The protein below binds the small molecule below.
Small molecule (SMILES): CC(=O)N[C@H]1[C@H]([C@H](O)[C@H](O)CO)O[C@@](O[C@H]2[C@@H](O)[C@@H](CO)O[C@@H](O[C@H]3[C@H](O)[C@@H](O)[C@H](O)O[C@@H]3CO)[C@@H]2O)(C(=O)O)C[C@@H]1O

Binding-site contacts:
Ligand atom C10 contacts residue TYR72 of chain 34.F at 4.1 Å (hydrophobic).
Ligand atom C11 contacts residue ASP85 of chain 33.F at 3.7 Å.
Ligand atom C7 contacts residue TYR72 of chain 34.F at 4.2 Å (hydrophobic).
Ligand atom O8 contacts residue ARG77 of chain 34.F at 3.9 Å.
Ligand atom O4 contacts residue ILE79 of chain 34.F at 3.5 Å (h-bond).
Ligand atom C3 contacts residue VAL296 of chain 34.F at 3.5 Å (hydrophobic).
Ligand atom C3 contacts residue GLY78 of chain 34.F at 4.2 Å.
Ligand atom C1 contacts residue ARG77 of chain 34.F at 3.5 Å.
Ligand atom O3 contacts residue ASN80 of chain 34.F at 4.0 Å.
Ligand atom C3 contacts residue GLY78 of chain 34.F at 4.0 Å.
Ligand atom O1A contacts residue GLY78 of chain 34.F at 3.7 Å.
Ligand atom O6 contacts residue ASN93 of chain 34.F at 2.9 Å (h-bond).
Ligand atom C2 contacts residue GLY78 of chain 34.F at 4.2 Å.
Ligand atom O1A contacts residue ARG77 of chain 34.F at 3.0 Å (salt-bridge).
Ligand atom O1B contacts residue ARG77 of chain 34.F at 2.9 Å (salt-bridge).
Ligand atom C3 contacts residue HIS298 of chain 34.F at 4.1 Å.
Ligand atom O4 contacts residue HIS298 of chain 34.F at 3.1 Å (h-bond).
Ligand atom C3 contacts residue ARG77 of chain 34.F at 3.9 Å.
Ligand atom O4 contacts residue TYR72 of chain 34.F at 4.3 Å.
Ligand atom O10 contacts residue THR291 of chain 34.F at 3.7 Å.
Ligand atom C6 contacts residue TYR72 of chain 34.F at 3.6 Å (hydrophobic).
Ligand atom N5 contacts residue TYR72 of chain 34.F at 3.1 Å (h-bond).
Ligand atom O1B contacts residue TYR72 of chain 34.F at 4.1 Å.
Ligand atom O8 contacts residue TYR72 of chain 34.F at 4.2 Å.
Ligand atom O4 contacts residue GLY78 of chain 34.F at 3.1 Å.
Ligand atom C4 contacts residue TYR72 of chain 34.F at 3.5 Å (hydrophobic).
Ligand atom C1 contacts residue TYR72 of chain 34.F at 3.8 Å (hydrophobic).
Ligand atom O4 contacts residue ASN80 of chain 34.F at 4.2 Å.
Ligand atom O4 contacts residue VAL296 of chain 34.F at 3.8 Å.
Ligand atom O4 contacts residue THR291 of chain 34.F at 3.3 Å.
Ligand atom C4 contacts residue VAL296 of chain 34.F at 4.3 Å (hydrophobic).
Ligand atom O1A contacts residue TYR72 of chain 34.F at 3.2 Å.
Ligand atom O3 contacts residue GLY78 of chain 34.F at 3.7 Å.
Ligand atom C6 contacts residue THR94 of chain 34.F at 4.2 Å.
Ligand atom O10 contacts residue ASN293 of chain 34.F at 3.5 Å (h-bond).
Ligand atom C5 contacts residue ASN93 of chain 34.F at 4.2 Å.
Ligand atom C4 contacts residue GLY78 of chain 34.F at 3.4 Å.
Ligand atom C5 contacts residue TYR72 of chain 34.F at 3.6 Å (hydrophobic).
Ligand atom C4 contacts residue HIS298 of chain 34.F at 4.1 Å.
Ligand atom C6 contacts residue ASN93 of chain 34.F at 3.1 Å.

Sequence of chain 33.F:
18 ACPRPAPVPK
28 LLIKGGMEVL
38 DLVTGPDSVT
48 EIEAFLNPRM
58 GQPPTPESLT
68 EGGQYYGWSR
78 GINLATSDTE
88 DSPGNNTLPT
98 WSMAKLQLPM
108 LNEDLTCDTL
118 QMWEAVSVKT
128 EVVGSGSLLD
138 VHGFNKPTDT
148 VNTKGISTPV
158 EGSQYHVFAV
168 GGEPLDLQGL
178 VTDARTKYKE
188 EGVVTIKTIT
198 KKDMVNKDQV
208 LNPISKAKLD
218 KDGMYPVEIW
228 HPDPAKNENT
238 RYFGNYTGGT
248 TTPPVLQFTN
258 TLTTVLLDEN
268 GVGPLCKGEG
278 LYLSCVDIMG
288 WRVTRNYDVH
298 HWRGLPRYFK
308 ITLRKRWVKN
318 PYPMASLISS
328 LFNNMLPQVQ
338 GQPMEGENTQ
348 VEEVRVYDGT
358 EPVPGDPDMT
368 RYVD

Sequence of chain 34.F:
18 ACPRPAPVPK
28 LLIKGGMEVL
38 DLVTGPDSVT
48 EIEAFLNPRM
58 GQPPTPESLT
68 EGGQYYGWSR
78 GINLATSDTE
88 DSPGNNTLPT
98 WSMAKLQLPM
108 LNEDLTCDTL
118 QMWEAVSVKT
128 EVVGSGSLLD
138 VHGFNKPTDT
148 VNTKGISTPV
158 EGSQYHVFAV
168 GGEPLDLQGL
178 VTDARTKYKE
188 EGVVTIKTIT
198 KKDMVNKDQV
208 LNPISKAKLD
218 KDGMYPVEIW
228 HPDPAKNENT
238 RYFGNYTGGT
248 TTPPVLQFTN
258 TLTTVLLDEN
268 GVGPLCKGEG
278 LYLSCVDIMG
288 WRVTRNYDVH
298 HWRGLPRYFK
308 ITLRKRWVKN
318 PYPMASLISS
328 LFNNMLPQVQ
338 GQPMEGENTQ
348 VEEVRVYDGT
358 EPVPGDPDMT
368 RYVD